Binding-site contacts:
Ligand atom C8 contacts residue ASN33 of chain 1.U at 3.9 Å.
Ligand atom O5 contacts residue SER35 of chain 1.U at 3.5 Å (h-bond).
Ligand atom C7 contacts residue ASN33 of chain 1.U at 3.6 Å.
Ligand atom O5 contacts residue ASN33 of chain 1.U at 2.4 Å (h-bond).
Ligand atom C1 contacts residue SER35 of chain 1.U at 3.8 Å.
Ligand atom C5 contacts residue SER35 of chain 1.U at 3.9 Å.
Ligand atom O7 contacts residue ASN33 of chain 1.U at 4.5 Å.
Ligand atom C3 contacts residue ASN33 of chain 1.U at 3.8 Å.
Ligand atom C4 contacts residue ASN33 of chain 1.U at 4.2 Å.
Ligand atom C1 contacts residue ASN33 of chain 1.U at 1.4 Å.
Ligand atom N2 contacts residue ASN33 of chain 1.U at 2.9 Å (h-bond).
Ligand atom C2 contacts residue ASN33 of chain 1.U at 2.5 Å.
Ligand atom C6 contacts residue SER35 of chain 1.U at 4.2 Å.
Ligand atom C5 contacts residue ASN33 of chain 1.U at 3.7 Å.

Sequence of chain 1.U:
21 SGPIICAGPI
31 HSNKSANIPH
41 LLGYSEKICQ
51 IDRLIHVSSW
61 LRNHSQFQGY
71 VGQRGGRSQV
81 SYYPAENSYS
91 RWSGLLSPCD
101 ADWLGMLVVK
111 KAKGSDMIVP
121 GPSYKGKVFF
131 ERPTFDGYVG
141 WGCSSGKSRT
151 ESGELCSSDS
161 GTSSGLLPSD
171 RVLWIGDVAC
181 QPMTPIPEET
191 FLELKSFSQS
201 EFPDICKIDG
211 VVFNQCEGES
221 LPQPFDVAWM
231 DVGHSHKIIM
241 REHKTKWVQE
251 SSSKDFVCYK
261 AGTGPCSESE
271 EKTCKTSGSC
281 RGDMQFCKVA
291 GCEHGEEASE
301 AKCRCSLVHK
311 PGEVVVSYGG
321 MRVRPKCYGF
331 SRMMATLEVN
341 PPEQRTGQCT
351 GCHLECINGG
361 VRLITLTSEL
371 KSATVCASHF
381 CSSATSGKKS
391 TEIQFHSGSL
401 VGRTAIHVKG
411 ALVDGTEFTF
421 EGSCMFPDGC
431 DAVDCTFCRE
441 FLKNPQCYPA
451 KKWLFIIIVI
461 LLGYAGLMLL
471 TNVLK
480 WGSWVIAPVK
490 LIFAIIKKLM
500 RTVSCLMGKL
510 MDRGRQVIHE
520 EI

This protein binds this small molecule.
Small molecule (SMILES): CC(=O)N[C@@H]1[C@@H](O)[C@H](O)[C@@H](CO)O[C@H]1O